This protein binds this small molecule.
Small molecule (SMILES): CC(=O)N[C@H]1[C@H](O[C@H]2[C@H](O)[C@@H](NC(C)=O)CO[C@@H]2CO)O[C@H](CO)[C@@H](O)[C@@H]1O

Binding-site contacts:
Ligand atom C3 contacts residue ASN717 of chain 1.A at 3.8 Å.
Ligand atom O5 contacts residue ASN717 of chain 1.A at 2.3 Å (h-bond).
Ligand atom C8 contacts residue LEU922 of chain 1.A at 4.1 Å (hydrophobic).
Ligand atom C3 contacts residue LEU922 of chain 1.A at 4.5 Å (hydrophobic).
Ligand atom C1 contacts residue LEU922 of chain 1.A at 4.3 Å (hydrophobic).
Ligand atom O7 contacts residue LEU922 of chain 1.A at 3.4 Å.
Ligand atom C5 contacts residue GLN926 of chain 1.A at 4.1 Å.
Ligand atom C4 contacts residue LEU922 of chain 1.A at 4.4 Å (hydrophobic).
Ligand atom O5 contacts residue GLN1071 of chain 1.A at 4.2 Å.
Ligand atom C8 contacts residue GLN926 of chain 1.A at 4.3 Å.
Ligand atom O5 contacts residue GLN926 of chain 1.A at 4.4 Å.
Ligand atom O7 contacts residue ASN717 of chain 1.A at 3.5 Å (h-bond).
Ligand atom C6 contacts residue GLN926 of chain 1.A at 4.1 Å.
Ligand atom C7 contacts residue ASN717 of chain 1.A at 3.4 Å.
Ligand atom C5 contacts residue ASN717 of chain 1.A at 3.6 Å.
Ligand atom N2 contacts residue ASN717 of chain 1.A at 2.9 Å (h-bond).
Ligand atom O4 contacts residue LEU922 of chain 1.A at 3.9 Å.
Ligand atom C7 contacts residue LEU922 of chain 1.A at 3.9 Å (hydrophobic).
Ligand atom C8 contacts residue ASN717 of chain 1.A at 4.2 Å.
Ligand atom C2 contacts residue ASN717 of chain 1.A at 2.4 Å.
Ligand atom C4 contacts residue ASN717 of chain 1.A at 4.2 Å.
Ligand atom C1 contacts residue GLN1071 of chain 1.A at 4.3 Å.
Ligand atom C1 contacts residue ASN717 of chain 1.A at 1.4 Å.
Ligand atom C2 contacts residue GLN1071 of chain 1.A at 4.4 Å.
Ligand atom O5 contacts residue PHE718 of chain 1.A at 4.4 Å.
Ligand atom O7 contacts residue GLN1071 of chain 1.A at 3.4 Å (h-bond).
Ligand atom C5 contacts residue LEU922 of chain 1.A at 4.1 Å (hydrophobic).
Ligand atom C7 contacts residue GLN1071 of chain 1.A at 4.4 Å.

Sequence of chain 1.A:
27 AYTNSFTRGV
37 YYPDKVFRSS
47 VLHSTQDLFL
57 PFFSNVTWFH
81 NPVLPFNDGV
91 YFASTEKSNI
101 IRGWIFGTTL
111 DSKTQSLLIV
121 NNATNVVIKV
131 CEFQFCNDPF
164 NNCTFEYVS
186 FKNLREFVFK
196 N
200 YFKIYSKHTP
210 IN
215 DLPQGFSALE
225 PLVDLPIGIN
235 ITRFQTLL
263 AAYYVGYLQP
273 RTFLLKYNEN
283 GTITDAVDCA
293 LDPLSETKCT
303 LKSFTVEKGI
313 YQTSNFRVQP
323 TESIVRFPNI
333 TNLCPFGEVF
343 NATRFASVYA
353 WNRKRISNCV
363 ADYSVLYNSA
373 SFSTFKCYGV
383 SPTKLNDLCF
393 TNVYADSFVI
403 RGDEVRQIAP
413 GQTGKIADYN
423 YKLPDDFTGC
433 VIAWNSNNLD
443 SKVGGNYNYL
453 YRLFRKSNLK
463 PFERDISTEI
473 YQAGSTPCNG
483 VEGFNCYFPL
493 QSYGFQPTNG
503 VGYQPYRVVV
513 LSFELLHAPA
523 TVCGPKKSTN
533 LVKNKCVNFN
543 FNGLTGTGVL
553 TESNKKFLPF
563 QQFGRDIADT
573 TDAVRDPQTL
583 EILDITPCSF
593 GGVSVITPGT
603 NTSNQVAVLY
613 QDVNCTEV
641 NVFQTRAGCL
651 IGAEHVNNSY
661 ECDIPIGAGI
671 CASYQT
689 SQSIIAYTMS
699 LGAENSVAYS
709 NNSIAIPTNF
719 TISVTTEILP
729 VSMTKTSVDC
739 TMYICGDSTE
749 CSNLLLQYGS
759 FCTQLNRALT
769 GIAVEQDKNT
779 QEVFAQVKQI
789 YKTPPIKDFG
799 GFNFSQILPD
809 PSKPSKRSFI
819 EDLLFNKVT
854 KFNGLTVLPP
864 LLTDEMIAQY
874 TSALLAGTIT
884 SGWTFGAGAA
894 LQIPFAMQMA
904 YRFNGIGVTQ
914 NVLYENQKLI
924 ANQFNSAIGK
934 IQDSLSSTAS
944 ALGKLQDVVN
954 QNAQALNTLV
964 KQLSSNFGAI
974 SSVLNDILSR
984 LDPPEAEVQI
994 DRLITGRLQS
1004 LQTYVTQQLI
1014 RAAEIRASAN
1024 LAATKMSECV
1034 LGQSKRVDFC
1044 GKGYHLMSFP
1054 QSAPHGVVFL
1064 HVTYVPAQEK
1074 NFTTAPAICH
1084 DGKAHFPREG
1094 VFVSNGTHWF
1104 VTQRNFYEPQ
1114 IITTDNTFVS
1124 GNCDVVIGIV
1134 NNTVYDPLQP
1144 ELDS